Binding-site contacts:
Ligand atom C2 contacts residue SER99 of chain 1.A at 3.7 Å.
Ligand atom C53 contacts residue PHE92 of chain 1.A at 3.7 Å (hydrophobic).
Ligand atom C52 contacts residue LEU279 of chain 1.A at 3.7 Å (hydrophobic).
Ligand atom C55 contacts residue HIS259 of chain 1.A at 3.6 Å.
Ligand atom C5 contacts residue SER99 of chain 1.A at 3.5 Å.
Ligand atom C54 contacts residue PHE92 of chain 1.A at 3.2 Å (hydrophobic).
Ligand atom O2 contacts residue SER99 of chain 1.A at 2.7 Å (h-bond).
Ligand atom C51 contacts residue GLN96 of chain 1.A at 3.5 Å.
Ligand atom O1 contacts residue HIS133 of chain 1.A at 3.2 Å.
Ligand atom C14 contacts residue LEU163 of chain 1.A at 3.8 Å (hydrophobic).
Ligand atom C3 contacts residue CYS95 of chain 1.A at 3.3 Å (hydrophobic).
Ligand atom C80 contacts residue ILE91 of chain 1.A at 3.8 Å (hydrophobic).
Ligand atom C14 contacts residue MET158 of chain 1.A at 3.4 Å (hydrophobic).
Ligand atom C80 contacts residue GLY94 of chain 1.A at 3.6 Å.
Ligand atom C1 contacts residue TYR137 of chain 1.A at 3.3 Å (hydrophobic).
Ligand atom C83 contacts residue PHE74 of chain 1.A at 3.6 Å (hydrophobic).
Ligand atom O2 contacts residue HIS133 of chain 1.A at 3.2 Å (h-bond).
Ligand atom C14 contacts residue VAL149 of chain 1.A at 3.6 Å (hydrophobic).
Ligand atom C3 contacts residue GLN96 of chain 1.A at 3.8 Å.
Ligand atom C15 contacts residue ARG98 of chain 1.A at 3.5 Å.
Ligand atom C3 contacts residue SER99 of chain 1.A at 3.4 Å.
Ligand atom C53 contacts residue LEU263 of chain 1.A at 3.5 Å (hydrophobic).
Ligand atom C1 contacts residue TYR283 of chain 1.A at 3.8 Å (hydrophobic).
Ligand atom C14 contacts residue ILE151 of chain 1.A at 3.7 Å (hydrophobic).
Ligand atom C54 contacts residue HIS259 of chain 1.A at 3.6 Å.
Ligand atom C12 contacts residue CYS95 of chain 1.A at 3.3 Å (hydrophobic).
Ligand atom O99 contacts residue SER152 of chain 1.A at 3.7 Å.
Ligand atom O99 contacts residue ILE151 of chain 1.A at 3.7 Å.
Ligand atom C10 contacts residue MET174 of chain 1.A at 3.2 Å (hydrophobic).
Ligand atom C7 contacts residue CYS95 of chain 1.A at 3.6 Å (hydrophobic).
Ligand atom C80 contacts residue ARG90 of chain 1.A at 3.3 Å.
Ligand atom O3 contacts residue MET174 of chain 1.A at 3.8 Å.
Ligand atom C51 contacts residue LEU279 of chain 1.A at 3.4 Å (hydrophobic).
Ligand atom C13 contacts residue LEU163 of chain 1.A at 3.5 Å (hydrophobic).
Ligand atom O99 contacts residue ARG98 of chain 1.A at 3.5 Å.
Ligand atom O1 contacts residue TYR137 of chain 1.A at 2.6 Å (h-bond).
Ligand atom O2 contacts residue TYR283 of chain 1.A at 2.9 Å (h-bond).
Ligand atom C1 contacts residue SER99 of chain 1.A at 3.2 Å.
Ligand atom C52 contacts residue GLN96 of chain 1.A at 3.5 Å.
Ligand atom C13 contacts residue VAL149 of chain 1.A at 3.6 Å (hydrophobic).

This small molecule binds to this protein.
Small molecule (SMILES): CCCOc1ccc(C[C@@H](Cc2ccccc2)C(=O)O)cc1CNC(=O)c1ccc(N2CCCCC2)cc1

Sequence of chain 1.A:
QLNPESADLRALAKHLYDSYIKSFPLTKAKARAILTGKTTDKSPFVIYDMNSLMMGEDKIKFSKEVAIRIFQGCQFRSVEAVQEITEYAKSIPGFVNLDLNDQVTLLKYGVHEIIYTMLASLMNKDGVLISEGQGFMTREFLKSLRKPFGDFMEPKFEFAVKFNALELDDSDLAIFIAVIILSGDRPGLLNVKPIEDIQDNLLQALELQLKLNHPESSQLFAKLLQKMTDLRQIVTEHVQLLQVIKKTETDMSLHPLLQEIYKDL